Binding-site contacts:
Ligand atom OAC contacts residue MET101 of chain 1.C at 3.2 Å.
Ligand atom OAF contacts residue LYS162 of chain 1.C at 2.9 Å (salt-bridge).
Ligand atom CAA contacts residue TRP56 of chain 1.C at 3.8 Å (hydrophobic).
Ligand atom CAN contacts residue TRP56 of chain 1.C at 3.5 Å (hydrophobic).
Ligand atom OAF contacts residue ARG157 of chain 1.C at 3.4 Å (salt-bridge).
Ligand atom OAD contacts residue LYS159 of chain 1.C at 3.9 Å.
Ligand atom NAP contacts residue TRP102 of chain 1.C at 3.5 Å.
Ligand atom CAA contacts residue TRP102 of chain 1.C at 3.8 Å (hydrophobic).
Ligand atom OAC contacts residue TRP56 of chain 1.C at 3.7 Å.
Ligand atom OAC contacts residue TRP102 of chain 1.C at 2.9 Å (h-bond).
Ligand atom CAV contacts residue TRP56 of chain 1.C at 3.5 Å (hydrophobic).
Ligand atom CAV contacts residue GLU103 of chain 1.C at 3.7 Å.
Ligand atom CAU contacts residue TRP56 of chain 1.C at 3.8 Å (hydrophobic).
Ligand atom NBC contacts residue TRP56 of chain 1.C at 3.5 Å (h-bond).
Ligand atom CAW contacts residue TRP102 of chain 1.C at 3.8 Å (hydrophobic).
Ligand atom OAL contacts residue ARG157 of chain 1.C at 2.9 Å (salt-bridge).
Ligand atom NBD contacts residue TRP56 of chain 1.C at 3.4 Å.
Ligand atom CAX contacts residue TRP102 of chain 1.C at 3.8 Å (hydrophobic).
Ligand atom C1' contacts residue TRP56 of chain 1.C at 3.5 Å (hydrophobic).
Ligand atom OAE contacts residue ARG157 of chain 1.C at 2.8 Å (salt-bridge).
Ligand atom NAP contacts residue TRP56 of chain 1.C at 3.7 Å.
Ligand atom NAB contacts residue GLN57 of chain 1.C at 3.6 Å.
Ligand atom OAC contacts residue TRP166 of chain 1.C at 3.9 Å.
Ligand atom CAU contacts residue GLU103 of chain 1.C at 3.5 Å.
Ligand atom CAM contacts residue TRP102 of chain 1.C at 3.8 Å (hydrophobic).
Ligand atom O4' contacts residue TRP56 of chain 1.C at 3.5 Å.
Ligand atom CAW contacts residue TRP56 of chain 1.C at 3.6 Å (hydrophobic).
Ligand atom OAF contacts residue LYS159 of chain 1.C at 2.8 Å (salt-bridge).
Ligand atom NBD contacts residue TRP102 of chain 1.C at 3.6 Å.
Ligand atom PBG contacts residue ARG157 of chain 1.C at 3.6 Å.
Ligand atom OAJ contacts residue LYS162 of chain 1.C at 2.8 Å (salt-bridge).
Ligand atom OAC contacts residue GLU103 of chain 1.C at 3.7 Å.
Ligand atom PBG contacts residue LYS162 of chain 1.C at 3.7 Å.
Ligand atom CAM contacts residue TRP56 of chain 1.C at 3.7 Å (hydrophobic).
Ligand atom CAX contacts residue TRP56 of chain 1.C at 3.5 Å (hydrophobic).
Ligand atom OAT contacts residue LYS162 of chain 1.C at 3.5 Å (salt-bridge).
Ligand atom CAU contacts residue TRP102 of chain 1.C at 3.9 Å (hydrophobic).
Ligand atom NAP contacts residue GLU103 of chain 1.C at 2.8 Å (salt-bridge).
Ligand atom CAV contacts residue TRP102 of chain 1.C at 3.5 Å (hydrophobic).
Ligand atom NAB contacts residue GLU103 of chain 1.C at 2.6 Å (salt-bridge).

Sequence of chain 1.C:
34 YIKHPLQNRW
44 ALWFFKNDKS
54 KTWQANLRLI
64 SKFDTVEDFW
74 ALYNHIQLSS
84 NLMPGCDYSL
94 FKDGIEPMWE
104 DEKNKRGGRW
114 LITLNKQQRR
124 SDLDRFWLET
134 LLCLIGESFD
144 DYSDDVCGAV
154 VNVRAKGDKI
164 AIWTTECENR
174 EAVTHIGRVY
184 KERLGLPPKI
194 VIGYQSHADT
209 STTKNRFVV

This protein binds this small molecule.
Small molecule (SMILES): C[n+]1cn([C@@H]2O[C@H](CO[P](=O)(O)O[P](=O)(O)OP(=O)(O)O)[C@@H](O)[C@H]2O)c2cc(N)[nH]c(=O)c21